Binding-site contacts:
Ligand atom C8 contacts residue ASN657 of chain 1.H at 3.4 Å.
Ligand atom C2 contacts residue ASN657 of chain 1.H at 2.5 Å.
Ligand atom C7 contacts residue ASN657 of chain 1.H at 3.1 Å.
Ligand atom C1 contacts residue ASN657 of chain 1.H at 1.4 Å.
Ligand atom O5 contacts residue ASN657 of chain 1.H at 2.4 Å (h-bond).
Ligand atom C8 contacts residue HIS655 of chain 1.H at 3.2 Å.
Ligand atom C5 contacts residue ASN657 of chain 1.H at 3.6 Å.
Ligand atom N2 contacts residue ASN657 of chain 1.H at 2.9 Å (h-bond).
Ligand atom N2 contacts residue HIS655 of chain 1.H at 4.5 Å.
Ligand atom O7 contacts residue VAL656 of chain 1.H at 4.3 Å.
Ligand atom C7 contacts residue HIS655 of chain 1.H at 4.4 Å.
Ligand atom C8 contacts residue VAL656 of chain 1.H at 3.5 Å (hydrophobic).
Ligand atom C7 contacts residue VAL656 of chain 1.H at 4.2 Å (hydrophobic).
Ligand atom C4 contacts residue ASN657 of chain 1.H at 4.2 Å.
Ligand atom C3 contacts residue ASN657 of chain 1.H at 3.8 Å.
Ligand atom O7 contacts residue ASN657 of chain 1.H at 2.9 Å (h-bond).

Sequence of chain 1.H:
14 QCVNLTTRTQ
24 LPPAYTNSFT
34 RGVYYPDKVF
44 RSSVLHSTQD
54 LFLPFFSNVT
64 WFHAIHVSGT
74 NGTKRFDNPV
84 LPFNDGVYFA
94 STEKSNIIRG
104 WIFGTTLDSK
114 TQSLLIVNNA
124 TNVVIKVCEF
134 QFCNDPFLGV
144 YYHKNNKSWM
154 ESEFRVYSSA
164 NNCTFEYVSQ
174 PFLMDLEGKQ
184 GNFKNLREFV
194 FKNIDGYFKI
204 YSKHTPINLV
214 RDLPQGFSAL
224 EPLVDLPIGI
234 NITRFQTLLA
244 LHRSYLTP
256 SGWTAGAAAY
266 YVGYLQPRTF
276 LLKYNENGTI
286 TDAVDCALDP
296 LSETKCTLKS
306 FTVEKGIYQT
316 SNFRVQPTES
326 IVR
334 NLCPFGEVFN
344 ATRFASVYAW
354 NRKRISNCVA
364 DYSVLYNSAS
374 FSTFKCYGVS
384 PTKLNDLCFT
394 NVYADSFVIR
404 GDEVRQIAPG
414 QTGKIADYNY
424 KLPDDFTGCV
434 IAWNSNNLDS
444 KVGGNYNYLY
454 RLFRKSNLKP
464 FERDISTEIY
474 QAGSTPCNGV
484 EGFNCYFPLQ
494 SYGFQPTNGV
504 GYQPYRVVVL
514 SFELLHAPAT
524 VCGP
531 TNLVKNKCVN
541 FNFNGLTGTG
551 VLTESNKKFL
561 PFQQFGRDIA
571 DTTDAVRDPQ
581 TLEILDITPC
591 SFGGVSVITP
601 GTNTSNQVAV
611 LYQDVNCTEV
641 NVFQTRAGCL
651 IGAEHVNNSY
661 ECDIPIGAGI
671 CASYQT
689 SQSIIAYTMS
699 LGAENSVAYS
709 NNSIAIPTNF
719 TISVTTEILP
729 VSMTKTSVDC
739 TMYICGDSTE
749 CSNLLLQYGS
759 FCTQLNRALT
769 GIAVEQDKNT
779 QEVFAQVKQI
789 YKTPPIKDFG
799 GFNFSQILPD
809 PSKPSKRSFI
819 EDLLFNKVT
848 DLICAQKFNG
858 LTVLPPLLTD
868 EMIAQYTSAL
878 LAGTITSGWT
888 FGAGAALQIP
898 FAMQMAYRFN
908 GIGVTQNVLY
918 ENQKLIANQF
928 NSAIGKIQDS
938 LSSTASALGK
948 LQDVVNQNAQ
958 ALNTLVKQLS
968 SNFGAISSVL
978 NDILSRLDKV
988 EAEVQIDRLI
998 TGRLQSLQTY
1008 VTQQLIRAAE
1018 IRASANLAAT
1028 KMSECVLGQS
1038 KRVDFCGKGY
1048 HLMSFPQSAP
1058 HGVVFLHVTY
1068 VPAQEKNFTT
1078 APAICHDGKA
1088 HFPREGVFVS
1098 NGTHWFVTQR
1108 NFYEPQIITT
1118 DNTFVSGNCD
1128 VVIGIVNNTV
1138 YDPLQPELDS

The protein below binds the small molecule below.
Small molecule (SMILES): CC(=O)N[C@@H]1[C@@H](O)[C@H](O)[C@@H](CO)O[C@H]1O